Sequence of chain 1.E:
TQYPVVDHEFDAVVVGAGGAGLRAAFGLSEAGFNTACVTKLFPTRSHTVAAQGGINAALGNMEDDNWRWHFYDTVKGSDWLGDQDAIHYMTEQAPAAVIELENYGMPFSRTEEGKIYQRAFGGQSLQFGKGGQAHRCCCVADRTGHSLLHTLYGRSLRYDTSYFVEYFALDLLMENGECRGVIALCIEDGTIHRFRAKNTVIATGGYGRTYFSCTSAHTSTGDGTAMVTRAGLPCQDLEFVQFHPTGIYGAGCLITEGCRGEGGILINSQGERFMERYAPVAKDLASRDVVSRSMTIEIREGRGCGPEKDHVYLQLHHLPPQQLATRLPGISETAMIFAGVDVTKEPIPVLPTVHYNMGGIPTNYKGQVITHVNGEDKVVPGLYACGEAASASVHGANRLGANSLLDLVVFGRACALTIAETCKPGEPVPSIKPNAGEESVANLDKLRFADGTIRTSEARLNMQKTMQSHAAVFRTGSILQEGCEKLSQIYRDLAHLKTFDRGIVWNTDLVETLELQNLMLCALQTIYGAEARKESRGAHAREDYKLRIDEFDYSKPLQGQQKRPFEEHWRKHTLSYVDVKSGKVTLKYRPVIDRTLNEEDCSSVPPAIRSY

Binding-site contacts:
Ligand atom C2 contacts residue ARG297 of chain 1.E at 2.8 Å.
Ligand atom O2 contacts residue ARG408 of chain 1.E at 2.6 Å (salt-bridge).
Ligand atom O5 contacts residue GLY62 of chain 1.E at 2.7 Å (h-bond).
Ligand atom O3 contacts residue FAD1 of chain 1.AC at 3.4 Å (h-bond).
Ligand atom O1 contacts residue FAD1 of chain 1.AC at 3.1 Å.
Ligand atom O4 contacts residue THR265 of chain 1.E at 3.3 Å (h-bond).
Ligand atom O2 contacts residue ARG297 of chain 1.E at 3.6 Å.
Ligand atom C1 contacts residue ARG408 of chain 1.E at 3.4 Å.
Ligand atom C4 contacts residue GLU266 of chain 1.E at 3.7 Å.
Ligand atom O2 contacts residue FAD1 of chain 1.AC at 2.9 Å.
Ligand atom C4 contacts residue THR265 of chain 1.E at 3.4 Å.
Ligand atom O5 contacts residue THR265 of chain 1.E at 2.8 Å (h-bond).
Ligand atom C1 contacts residue GLY410 of chain 1.E at 3.9 Å.
Ligand atom O2 contacts residue GLY410 of chain 1.E at 3.2 Å.
Ligand atom C4 contacts residue LEU263 of chain 1.E at 3.8 Å (hydrophobic).
Ligand atom C4 contacts residue PHE130 of chain 1.E at 3.9 Å (hydrophobic).
Ligand atom O4 contacts residue ARG297 of chain 1.E at 3.4 Å (salt-bridge).
Ligand atom C3 contacts residue ARG297 of chain 1.E at 3.1 Å.
Ligand atom C1 contacts residue ARG297 of chain 1.E at 3.0 Å.
Ligand atom O3 contacts residue LEU263 of chain 1.E at 3.6 Å.
Ligand atom O4 contacts residue GLU266 of chain 1.E at 2.7 Å (salt-bridge).
Ligand atom O4 contacts residue HIS253 of chain 1.E at 2.9 Å (h-bond).
Ligand atom C2 contacts residue FAD1 of chain 1.AC at 3.2 Å.
Ligand atom C3 contacts residue FAD1 of chain 1.AC at 3.4 Å.
Ligand atom O3 contacts residue HIS253 of chain 1.E at 3.3 Å.
Ligand atom O3 contacts residue HIS364 of chain 1.E at 2.8 Å (h-bond).
Ligand atom C1 contacts residue ALA411 of chain 1.E at 3.6 Å (hydrophobic).
Ligand atom C1 contacts residue FAD1 of chain 1.AC at 3.3 Å.
Ligand atom O3 contacts residue ARG297 of chain 1.E at 3.5 Å (salt-bridge).
Ligand atom O5 contacts residue GLN61 of chain 1.E at 3.7 Å.
Ligand atom O1 contacts residue ARG297 of chain 1.E at 2.9 Å (salt-bridge).
Ligand atom C4 contacts residue ARG297 of chain 1.E at 3.6 Å.
Ligand atom O5 contacts residue FAD1 of chain 1.AC at 3.4 Å (h-bond).
Ligand atom O1 contacts residue ARG408 of chain 1.E at 2.6 Å (salt-bridge).
Ligand atom O1 contacts residue HIS364 of chain 1.E at 3.0 Å (h-bond).
Ligand atom O5 contacts residue PHE130 of chain 1.E at 3.9 Å.
Ligand atom O4 contacts residue LEU263 of chain 1.E at 3.9 Å.
Ligand atom C2 contacts residue PHE130 of chain 1.E at 3.8 Å (hydrophobic).
Ligand atom C4 contacts residue HIS253 of chain 1.E at 3.8 Å.
Ligand atom O2 contacts residue ALA411 of chain 1.E at 2.5 Å (h-bond).

This protein binds this small molecule.
Small molecule (SMILES): O=C([O-])CC(=O)C(=O)O